Binding-site contacts:
Ligand atom OAF contacts residue SER61 of chain 1.B at 2.5 Å (h-bond).
Ligand atom OAC contacts residue TYR218 of chain 1.B at 2.9 Å.
Ligand atom CAX contacts residue SER61 of chain 1.B at 2.5 Å.
Ligand atom CAQ contacts residue SER61 of chain 1.B at 3.9 Å.
Ligand atom CAO contacts residue GLN117 of chain 1.B at 3.1 Å.
Ligand atom OAE contacts residue ALA315 of chain 1.B at 2.8 Å (h-bond).
Ligand atom BOR contacts residue SER61 of chain 1.B at 1.5 Å.
Ligand atom CAN contacts residue LEU116 of chain 1.B at 3.6 Å (hydrophobic).
Ligand atom CAK contacts residue LEU116 of chain 1.B at 3.5 Å (hydrophobic).
Ligand atom SAZ contacts residue TYR218 of chain 1.B at 3.8 Å.
Ligand atom CAR contacts residue TYR218 of chain 1.B at 3.6 Å (hydrophobic).
Ligand atom SAZ contacts residue ALA315 of chain 1.B at 3.7 Å.
Ligand atom SAZ contacts residue ASN149 of chain 1.B at 3.8 Å.
Ligand atom OAB contacts residue ALA217 of chain 1.B at 3.8 Å.
Ligand atom OAC contacts residue ALA315 of chain 1.B at 2.9 Å (h-bond).
Ligand atom OAE contacts residue GLY314 of chain 1.B at 3.4 Å.
Ligand atom CAM contacts residue TYR218 of chain 1.B at 3.8 Å (hydrophobic).
Ligand atom CAO contacts residue LEU116 of chain 1.B at 3.9 Å (hydrophobic).
Ligand atom OAE contacts residue SER61 of chain 1.B at 2.2 Å (h-bond).
Ligand atom CAK contacts residue ASN149 of chain 1.B at 3.8 Å.
Ligand atom OAB contacts residue ASN149 of chain 1.B at 2.8 Å (h-bond).
Ligand atom CAK contacts residue GLN117 of chain 1.B at 2.9 Å.
Ligand atom BOR contacts residue TYR147 of chain 1.B at 3.3 Å.
Ligand atom OAB contacts residue SER61 of chain 1.B at 3.3 Å (h-bond).
Ligand atom OAB contacts residue TYR218 of chain 1.B at 3.1 Å.
Ligand atom OAF contacts residue TYR147 of chain 1.B at 2.5 Å (h-bond).
Ligand atom NAS contacts residue ALA315 of chain 1.B at 3.4 Å (h-bond).
Ligand atom OAC contacts residue SER61 of chain 1.B at 3.7 Å.
Ligand atom CAR contacts residue ASN149 of chain 1.B at 3.5 Å.
Ligand atom CAH contacts residue GLY317 of chain 1.B at 3.2 Å.
Ligand atom NAS contacts residue SER61 of chain 1.B at 3.0 Å (h-bond).
Ligand atom CAH contacts residue THR316 of chain 1.B at 3.8 Å.
Ligand atom OAB contacts residue LYS64 of chain 1.B at 3.3 Å (salt-bridge).
Ligand atom OAF contacts residue LYS312 of chain 1.B at 3.9 Å.
Ligand atom CAJ contacts residue VAL208 of chain 1.B at 3.8 Å (hydrophobic).
Ligand atom OAC contacts residue GLY60 of chain 1.B at 3.5 Å.
Ligand atom CAJ contacts residue GLY317 of chain 1.B at 3.8 Å.
Ligand atom CAN contacts residue ASN149 of chain 1.B at 3.6 Å.
Ligand atom SAZ contacts residue SER61 of chain 1.B at 3.7 Å.
Ligand atom CAJ contacts residue THR316 of chain 1.B at 3.9 Å.

A protein and the small-molecule ligand that binds it are described below.
Small molecule (SMILES): O=C(O)c1cccc(C[C@H](NS(=O)(=O)Cc2ccccc2)B(O)O)c1

Sequence of chain 1.B:
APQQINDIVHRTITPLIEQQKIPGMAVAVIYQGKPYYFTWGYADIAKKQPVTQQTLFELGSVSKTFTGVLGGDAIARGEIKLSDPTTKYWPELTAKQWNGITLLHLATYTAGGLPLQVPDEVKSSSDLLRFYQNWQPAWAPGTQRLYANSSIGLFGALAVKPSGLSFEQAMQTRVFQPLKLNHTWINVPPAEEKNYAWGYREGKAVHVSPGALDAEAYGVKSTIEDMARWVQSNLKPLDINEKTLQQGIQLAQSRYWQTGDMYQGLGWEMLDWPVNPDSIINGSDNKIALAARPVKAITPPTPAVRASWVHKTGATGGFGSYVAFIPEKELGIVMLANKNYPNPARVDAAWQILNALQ